Binding-site contacts:
Ligand atom N2 contacts residue ASN232 of chain 2.B at 4.4 Å.
Ligand atom O7 contacts residue ASN232 of chain 2.B at 2.8 Å (h-bond).
Ligand atom N2 contacts residue ASN416 of chain 2.B at 2.9 Å (h-bond).
Ligand atom O5 contacts residue ASN416 of chain 2.B at 2.3 Å (h-bond).
Ligand atom C2 contacts residue ASN416 of chain 2.B at 2.4 Å.
Ligand atom O7 contacts residue ASN416 of chain 2.B at 4.3 Å.
Ligand atom O6 contacts residue PRO261 of chain 2.B at 3.7 Å.
Ligand atom C8 contacts residue ASN232 of chain 2.B at 3.9 Å.
Ligand atom C3 contacts residue ASN416 of chain 2.B at 3.8 Å.
Ligand atom O7 contacts residue NAG1 of chain 2.O at 3.4 Å (h-bond).
Ligand atom C1 contacts residue ASN416 of chain 2.B at 1.4 Å.
Ligand atom O5 contacts residue PRO261 of chain 2.B at 4.1 Å.
Ligand atom C4 contacts residue ASN416 of chain 2.B at 4.2 Å.
Ligand atom C7 contacts residue ASN232 of chain 2.B at 3.4 Å.
Ligand atom C5 contacts residue ASN416 of chain 2.B at 3.6 Å.
Ligand atom C8 contacts residue ASN416 of chain 2.B at 3.4 Å.
Ligand atom C7 contacts residue ASN416 of chain 2.B at 3.4 Å.

A protein and the small-molecule ligand that binds it are described below.
Small molecule (SMILES): CC(=O)N[C@H]1[C@H](O[C@H]2[C@H](O)[C@@H](NC(C)=O)CO[C@@H]2CO)O[C@H](CO)[C@@H](O[C@@H]2O[C@H](CO)[C@@H](O)[C@H](O)[C@@H]2O)[C@@H]1O

Sequence of chain 2.B:
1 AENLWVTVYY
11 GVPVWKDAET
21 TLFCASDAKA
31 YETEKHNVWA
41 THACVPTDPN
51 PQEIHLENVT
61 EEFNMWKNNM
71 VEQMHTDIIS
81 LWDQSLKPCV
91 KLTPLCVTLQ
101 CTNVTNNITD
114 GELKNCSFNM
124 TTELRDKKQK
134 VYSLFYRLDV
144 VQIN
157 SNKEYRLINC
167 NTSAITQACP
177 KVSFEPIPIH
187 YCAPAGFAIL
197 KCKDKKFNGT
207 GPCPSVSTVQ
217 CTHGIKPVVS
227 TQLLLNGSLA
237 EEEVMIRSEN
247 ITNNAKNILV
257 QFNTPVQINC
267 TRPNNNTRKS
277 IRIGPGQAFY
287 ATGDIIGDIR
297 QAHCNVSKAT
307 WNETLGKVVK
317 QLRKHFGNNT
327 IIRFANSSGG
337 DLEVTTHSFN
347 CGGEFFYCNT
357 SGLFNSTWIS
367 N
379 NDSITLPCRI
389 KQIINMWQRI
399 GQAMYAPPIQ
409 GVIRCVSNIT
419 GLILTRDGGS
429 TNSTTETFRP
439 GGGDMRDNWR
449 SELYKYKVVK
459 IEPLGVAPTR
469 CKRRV